The protein below binds the small molecule below.
Small molecule (SMILES): CC(=O)N[C@@H]1[C@@H](O)[C@H](O)[C@@H](CO)O[C@H]1O

Binding-site contacts:
Ligand atom C5 contacts residue ASN59 of chain 3.A at 3.4 Å.
Ligand atom O6 contacts residue THR61 of chain 3.A at 3.5 Å (h-bond).
Ligand atom C1 contacts residue ASN59 of chain 3.A at 1.4 Å.
Ligand atom O5 contacts residue THR61 of chain 3.A at 3.7 Å.
Ligand atom C5 contacts residue THR61 of chain 3.A at 3.7 Å.
Ligand atom C6 contacts residue THR61 of chain 3.A at 4.2 Å.
Ligand atom C7 contacts residue ASN59 of chain 3.A at 3.4 Å.
Ligand atom C2 contacts residue ASN59 of chain 3.A at 2.8 Å.
Ligand atom C6 contacts residue ASN59 of chain 3.A at 4.4 Å.
Ligand atom C8 contacts residue ASN59 of chain 3.A at 4.0 Å.
Ligand atom C8 contacts residue LEU14 of chain 3.A at 4.5 Å (hydrophobic).
Ligand atom O7 contacts residue ASN59 of chain 3.A at 3.6 Å (h-bond).
Ligand atom O6 contacts residue SER62 of chain 3.A at 4.0 Å.
Ligand atom N2 contacts residue ASN59 of chain 3.A at 3.3 Å (h-bond).
Ligand atom C1 contacts residue THR61 of chain 3.A at 3.7 Å.
Ligand atom C4 contacts residue ASN59 of chain 3.A at 4.3 Å.
Ligand atom O5 contacts residue ASN59 of chain 3.A at 2.2 Å (h-bond).
Ligand atom C3 contacts residue ASN59 of chain 3.A at 4.0 Å.

Sequence of chain 3.A:
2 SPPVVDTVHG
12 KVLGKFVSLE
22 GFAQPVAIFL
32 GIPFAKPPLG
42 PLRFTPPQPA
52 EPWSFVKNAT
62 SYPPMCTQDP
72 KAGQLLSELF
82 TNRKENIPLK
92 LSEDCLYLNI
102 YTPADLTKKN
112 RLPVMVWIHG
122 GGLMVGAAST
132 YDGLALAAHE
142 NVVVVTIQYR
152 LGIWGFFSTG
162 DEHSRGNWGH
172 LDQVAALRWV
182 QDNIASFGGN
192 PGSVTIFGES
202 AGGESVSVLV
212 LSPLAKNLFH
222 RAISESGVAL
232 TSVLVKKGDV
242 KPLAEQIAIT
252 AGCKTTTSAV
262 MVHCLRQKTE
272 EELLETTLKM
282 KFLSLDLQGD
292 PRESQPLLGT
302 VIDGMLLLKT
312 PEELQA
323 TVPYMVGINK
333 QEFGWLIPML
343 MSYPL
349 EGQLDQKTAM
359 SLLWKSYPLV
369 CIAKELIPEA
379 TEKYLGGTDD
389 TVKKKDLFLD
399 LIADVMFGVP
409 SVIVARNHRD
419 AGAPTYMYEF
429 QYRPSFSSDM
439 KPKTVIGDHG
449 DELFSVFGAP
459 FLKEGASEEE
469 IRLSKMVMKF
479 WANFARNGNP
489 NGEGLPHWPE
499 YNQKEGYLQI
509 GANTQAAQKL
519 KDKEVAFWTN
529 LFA